Sequence of chain 1.A:
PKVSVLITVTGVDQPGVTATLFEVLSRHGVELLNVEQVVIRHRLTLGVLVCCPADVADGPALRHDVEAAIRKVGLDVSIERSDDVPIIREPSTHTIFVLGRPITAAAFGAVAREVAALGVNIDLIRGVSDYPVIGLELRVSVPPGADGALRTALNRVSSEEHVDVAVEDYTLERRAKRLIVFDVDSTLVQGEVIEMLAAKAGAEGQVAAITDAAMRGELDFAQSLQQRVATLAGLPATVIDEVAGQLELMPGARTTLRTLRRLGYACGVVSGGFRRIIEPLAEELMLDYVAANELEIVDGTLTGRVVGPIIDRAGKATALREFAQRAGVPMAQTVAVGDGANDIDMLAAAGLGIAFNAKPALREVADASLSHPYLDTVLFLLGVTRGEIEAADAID

Binding-site contacts:
Ligand atom C contacts residue ILE122 of chain 2.A at 3.6 Å (hydrophobic).
Ligand atom OXT contacts residue GLN37 of chain 1.A at 3.5 Å (h-bond).
Ligand atom N contacts residue ILE122 of chain 2.A at 3.6 Å (h-bond).
Ligand atom O contacts residue ASN121 of chain 2.A at 3.5 Å.
Ligand atom OG contacts residue VAL17 of chain 1.A at 4.1 Å.
Ligand atom N contacts residue VAL39 of chain 1.A at 3.6 Å.
Ligand atom C contacts residue ASN121 of chain 2.A at 4.2 Å.
Ligand atom OG contacts residue ASP13 of chain 1.A at 4.0 Å.
Ligand atom OXT contacts residue ILE122 of chain 2.A at 3.3 Å.
Ligand atom OXT contacts residue THR18 of chain 1.A at 3.8 Å.
Ligand atom CA contacts residue ASP13 of chain 1.A at 3.6 Å.
Ligand atom O contacts residue ILE122 of chain 2.A at 3.3 Å (h-bond).
Ligand atom CB contacts residue GLN14 of chain 1.A at 3.1 Å.
Ligand atom OG contacts residue PRO15 of chain 1.A at 4.5 Å.
Ligand atom N contacts residue ASP13 of chain 1.A at 3.0 Å (salt-bridge).
Ligand atom OG contacts residue GLN14 of chain 1.A at 3.5 Å (h-bond).
Ligand atom CB contacts residue ASP13 of chain 1.A at 3.1 Å.
Ligand atom O contacts residue VAL120 of chain 2.A at 4.2 Å.
Ligand atom CB contacts residue PRO15 of chain 1.A at 4.1 Å (hydrophobic).
Ligand atom CA contacts residue ILE122 of chain 2.A at 4.3 Å (hydrophobic).
Ligand atom N contacts residue GLN37 of chain 1.A at 4.2 Å.
Ligand atom OG contacts residue GLY16 of chain 1.A at 4.0 Å.
Ligand atom OG contacts residue THR18 of chain 1.A at 3.7 Å.
Ligand atom CB contacts residue GLY16 of chain 1.A at 4.4 Å.

The small molecule below binds the protein below.
Small molecule (SMILES): N[C@@H](CO)C(=O)O

Sequence of chain 2.A:
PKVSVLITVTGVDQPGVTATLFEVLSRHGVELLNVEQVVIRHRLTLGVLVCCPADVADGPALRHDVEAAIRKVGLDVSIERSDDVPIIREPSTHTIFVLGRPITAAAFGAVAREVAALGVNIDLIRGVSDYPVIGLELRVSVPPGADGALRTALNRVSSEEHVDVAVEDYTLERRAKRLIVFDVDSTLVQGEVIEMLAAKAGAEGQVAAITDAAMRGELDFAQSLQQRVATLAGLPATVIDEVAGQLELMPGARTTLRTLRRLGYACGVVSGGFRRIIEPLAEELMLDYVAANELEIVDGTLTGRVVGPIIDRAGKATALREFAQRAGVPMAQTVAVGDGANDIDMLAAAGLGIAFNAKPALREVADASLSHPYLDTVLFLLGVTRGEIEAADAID